Binding-site contacts:
Ligand atom O7 contacts residue ASN31 of chain 1.A at 3.9 Å.
Ligand atom C1 contacts residue ASN38 of chain 1.A at 1.4 Å.
Ligand atom C5 contacts residue ASN38 of chain 1.A at 3.6 Å.
Ligand atom O6 contacts residue ASN38 of chain 1.A at 4.5 Å.
Ligand atom C7 contacts residue ASN38 of chain 1.A at 3.5 Å.
Ligand atom C8 contacts residue ASN31 of chain 1.A at 4.1 Å.
Ligand atom O5 contacts residue ASN38 of chain 1.A at 2.4 Å (h-bond).
Ligand atom C1 contacts residue PRO36 of chain 1.A at 4.1 Å (hydrophobic).
Ligand atom C8 contacts residue ASN38 of chain 1.A at 3.9 Å.
Ligand atom C6 contacts residue ASN38 of chain 1.A at 4.5 Å.
Ligand atom O7 contacts residue ASN38 of chain 1.A at 4.3 Å.
Ligand atom C8 contacts residue PRO36 of chain 1.A at 2.9 Å (hydrophobic).
Ligand atom C3 contacts residue ASN38 of chain 1.A at 3.9 Å.
Ligand atom C4 contacts residue ASN38 of chain 1.A at 4.3 Å.
Ligand atom C2 contacts residue ASN38 of chain 1.A at 2.6 Å.
Ligand atom C8 contacts residue PRO35 of chain 1.A at 3.6 Å (hydrophobic).
Ligand atom N2 contacts residue ASN38 of chain 1.A at 2.9 Å (h-bond).
Ligand atom C7 contacts residue PRO36 of chain 1.A at 4.0 Å (hydrophobic).

Sequence of chain 1.A:
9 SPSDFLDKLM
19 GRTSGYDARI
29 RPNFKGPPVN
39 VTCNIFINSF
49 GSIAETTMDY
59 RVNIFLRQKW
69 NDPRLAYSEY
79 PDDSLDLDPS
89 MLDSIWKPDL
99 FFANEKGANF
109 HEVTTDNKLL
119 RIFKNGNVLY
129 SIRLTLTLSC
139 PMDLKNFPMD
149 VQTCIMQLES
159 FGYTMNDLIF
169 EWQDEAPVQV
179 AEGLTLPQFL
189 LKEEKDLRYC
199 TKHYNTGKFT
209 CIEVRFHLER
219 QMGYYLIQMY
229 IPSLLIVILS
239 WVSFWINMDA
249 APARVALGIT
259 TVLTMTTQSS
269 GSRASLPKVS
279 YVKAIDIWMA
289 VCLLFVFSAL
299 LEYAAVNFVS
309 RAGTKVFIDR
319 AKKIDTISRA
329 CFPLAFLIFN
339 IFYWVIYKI

This small molecule binds to this protein.
Small molecule (SMILES): CC(=O)N[C@@H]1[C@@H](O)[C@H](O)[C@@H](CO)O[C@H]1O